Sequence of chain 7.A:
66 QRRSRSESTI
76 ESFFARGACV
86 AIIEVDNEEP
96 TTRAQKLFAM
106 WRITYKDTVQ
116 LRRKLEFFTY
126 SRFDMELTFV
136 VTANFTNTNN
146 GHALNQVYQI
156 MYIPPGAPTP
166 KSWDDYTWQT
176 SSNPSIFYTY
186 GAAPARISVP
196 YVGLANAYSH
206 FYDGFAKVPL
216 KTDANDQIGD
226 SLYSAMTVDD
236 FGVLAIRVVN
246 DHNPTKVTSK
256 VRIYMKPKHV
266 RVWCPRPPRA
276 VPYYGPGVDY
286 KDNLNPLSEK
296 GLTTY

Sequence of chain 7.C:
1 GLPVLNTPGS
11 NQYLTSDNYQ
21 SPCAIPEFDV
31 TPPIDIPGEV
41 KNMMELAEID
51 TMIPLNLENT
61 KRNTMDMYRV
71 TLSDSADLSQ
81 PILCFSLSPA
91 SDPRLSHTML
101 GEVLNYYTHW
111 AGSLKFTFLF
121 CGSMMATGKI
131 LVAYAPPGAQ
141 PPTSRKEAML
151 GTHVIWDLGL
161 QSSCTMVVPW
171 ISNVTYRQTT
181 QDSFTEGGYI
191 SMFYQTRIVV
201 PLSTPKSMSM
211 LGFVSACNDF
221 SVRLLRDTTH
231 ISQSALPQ

Binding-site contacts:
Ligand atom CAL contacts residue MET130 of chain 7.A at 3.2 Å (hydrophobic).
Ligand atom CAY contacts residue VAL194 of chain 7.A at 3.8 Å (hydrophobic).
Ligand atom OAC contacts residue THR109 of chain 7.A at 3.8 Å.
Ligand atom NAT contacts residue ILE192 of chain 7.A at 3.8 Å.
Ligand atom OAC contacts residue PHE236 of chain 7.A at 3.5 Å.
Ligand atom CAX contacts residue TYR110 of chain 7.A at 3.6 Å (hydrophobic).
Ligand atom CAJ contacts residue VAL194 of chain 7.A at 3.6 Å (hydrophobic).
Ligand atom CAQ contacts residue PHE236 of chain 7.A at 3.5 Å (hydrophobic).
Ligand atom CAH contacts residue TYR110 of chain 7.A at 3.6 Å (hydrophobic).
Ligand atom CAG contacts residue TYR110 of chain 7.A at 3.7 Å (hydrophobic).
Ligand atom CAD contacts residue ILE192 of chain 7.A at 3.4 Å (hydrophobic).
Ligand atom NAU contacts residue LYS111 of chain 7.A at 3.5 Å (salt-bridge).
Ligand atom CAN contacts residue ILE108 of chain 7.A at 3.7 Å (hydrophobic).
Ligand atom CBB contacts residue MET130 of chain 7.A at 3.7 Å (hydrophobic).
Ligand atom CAL contacts residue VAL194 of chain 7.A at 3.8 Å (hydrophobic).
Ligand atom CAI contacts residue TYR157 of chain 7.A at 3.6 Å (hydrophobic).
Ligand atom CAE contacts residue TYR110 of chain 7.A at 3.8 Å (hydrophobic).
Ligand atom NBD contacts residue PHE236 of chain 7.A at 3.6 Å.
Ligand atom CAL contacts residue LEU132 of chain 7.A at 3.8 Å (hydrophobic).
Ligand atom CAB contacts residue TYR203 of chain 7.A at 3.6 Å (hydrophobic).
Ligand atom CAO contacts residue PHE236 of chain 7.A at 3.7 Å (hydrophobic).
Ligand atom CAZ contacts residue VAL194 of chain 7.A at 3.9 Å (hydrophobic).
Ligand atom CAE contacts residue SER204 of chain 7.A at 3.4 Å.
Ligand atom CAR contacts residue TYR203 of chain 7.A at 3.7 Å (hydrophobic).
Ligand atom CAK contacts residue TYR157 of chain 7.A at 3.6 Å (hydrophobic).
Ligand atom OAV contacts residue ILE192 of chain 7.A at 3.1 Å.
Ligand atom CAA contacts residue PRO179 of chain 7.A at 3.3 Å (hydrophobic).
Ligand atom NAT contacts residue TYR157 of chain 7.A at 3.4 Å.
Ligand atom CAF contacts residue LYS111 of chain 7.A at 3.6 Å.
Ligand atom CAA contacts residue SER180 of chain 7.A at 3.6 Å.
Ligand atom CAJ contacts residue LEU132 of chain 7.A at 3.3 Å (hydrophobic).
Ligand atom CAA contacts residue ILE181 of chain 7.A at 3.8 Å (hydrophobic).
Ligand atom OAC contacts residue TYR110 of chain 7.A at 3.6 Å.
Ligand atom CAA contacts residue ILE155 of chain 7.A at 3.8 Å (hydrophobic).
Ligand atom NBD contacts residue TYR110 of chain 7.A at 3.4 Å.
Ligand atom CAS contacts residue TYR203 of chain 7.A at 3.7 Å (hydrophobic).
Ligand atom NBC contacts residue PHE236 of chain 7.A at 3.7 Å.
Ligand atom CBA contacts residue TYR110 of chain 7.A at 3.4 Å (hydrophobic).
Ligand atom CAX contacts residue PHE236 of chain 7.A at 3.3 Å (hydrophobic).
Ligand atom CAM contacts residue TYR157 of chain 7.A at 3.8 Å (hydrophobic).

The protein below binds the small molecule below.
Small molecule (SMILES): CCO/N=C/c1ccc(OCC[C@@H](C)CCN2CCN(c3ccncc3)C2=O)cc1